A protein and the small-molecule ligand that binds it are described below.
Small molecule (SMILES): C[C@H]1Cc2ccccc2N1C(=O)Cc1nc(N2CCOCC2)cc(=O)[nH]1

Binding-site contacts:
Ligand atom C20 contacts residue TRP669 of chain 1.B at 3.5 Å (hydrophobic).
Ligand atom C12 contacts residue TYR721 of chain 1.B at 3.6 Å (hydrophobic).
Ligand atom C23 contacts residue MET661 of chain 1.B at 3.6 Å (hydrophobic).
Ligand atom C12 contacts residue ILE818 of chain 1.B at 3.7 Å (hydrophobic).
Ligand atom C1 contacts residue ILE685 of chain 1.B at 3.7 Å (hydrophobic).
Ligand atom N2 contacts residue ILE818 of chain 1.B at 3.7 Å.
Ligand atom C7 contacts residue TYR721 of chain 1.B at 3.7 Å (hydrophobic).
Ligand atom C22 contacts residue TRP669 of chain 1.B at 3.7 Å (hydrophobic).
Ligand atom N8 contacts residue ILE685 of chain 1.B at 3.7 Å.
Ligand atom O5 contacts residue GLU734 of chain 1.B at 3.9 Å.
Ligand atom C12 contacts residue ILE733 of chain 1.B at 3.8 Å (hydrophobic).
Ligand atom C24 contacts residue TYR660 of chain 1.B at 3.5 Å (hydrophobic).
Ligand atom C1 contacts residue ILE818 of chain 1.B at 3.8 Å (hydrophobic).
Ligand atom O13 contacts residue LYS687 of chain 1.B at 3.7 Å.
Ligand atom N10 contacts residue ILE818 of chain 1.B at 3.8 Å.
Ligand atom O13 contacts residue TYR721 of chain 1.B at 3.8 Å.
Ligand atom C21 contacts residue TRP669 of chain 1.B at 3.5 Å (hydrophobic).
Ligand atom O5 contacts residue VAL736 of chain 1.B at 2.9 Å (h-bond).
Ligand atom C7 contacts residue GLU734 of chain 1.B at 3.4 Å.
Ligand atom C3 contacts residue ILE685 of chain 1.B at 3.7 Å (hydrophobic).
Ligand atom N10 contacts residue LYS687 of chain 1.B at 3.7 Å.
Ligand atom C23 contacts residue TRP669 of chain 1.B at 3.7 Å (hydrophobic).
Ligand atom C26 contacts residue MET661 of chain 1.B at 3.8 Å (hydrophobic).
Ligand atom C18 contacts residue TRP669 of chain 1.B at 3.8 Å (hydrophobic).
Ligand atom C24 contacts residue MET661 of chain 1.B at 3.4 Å (hydrophobic).
Ligand atom C6 contacts residue PHE816 of chain 1.B at 3.7 Å (hydrophobic).
Ligand atom C9 contacts residue ILE818 of chain 1.B at 3.7 Å (hydrophobic).
Ligand atom O16 contacts residue LYS687 of chain 1.B at 3.6 Å.
Ligand atom O13 contacts residue ASP819 of chain 1.B at 3.3 Å (salt-bridge).
Ligand atom C3 contacts residue TRP669 of chain 1.B at 3.8 Å (hydrophobic).
Ligand atom C6 contacts residue VAL736 of chain 1.B at 3.7 Å (hydrophobic).
Ligand atom C6 contacts residue GLU734 of chain 1.B at 3.5 Å.
Ligand atom C23 contacts residue PRO667 of chain 1.B at 3.3 Å (hydrophobic).
Ligand atom C7 contacts residue ILE733 of chain 1.B at 3.8 Å (hydrophobic).
Ligand atom C25 contacts residue TRP669 of chain 1.B at 3.7 Å (hydrophobic).
Ligand atom C11 contacts residue ASP819 of chain 1.B at 3.8 Å.
Ligand atom C24 contacts residue TRP669 of chain 1.B at 3.6 Å (hydrophobic).
Ligand atom N2 contacts residue ILE685 of chain 1.B at 3.8 Å.
Ligand atom O5 contacts residue VAL735 of chain 1.B at 3.6 Å.
Ligand atom C4 contacts residue MET808 of chain 1.B at 3.7 Å (hydrophobic).

Sequence of chain 1.B:
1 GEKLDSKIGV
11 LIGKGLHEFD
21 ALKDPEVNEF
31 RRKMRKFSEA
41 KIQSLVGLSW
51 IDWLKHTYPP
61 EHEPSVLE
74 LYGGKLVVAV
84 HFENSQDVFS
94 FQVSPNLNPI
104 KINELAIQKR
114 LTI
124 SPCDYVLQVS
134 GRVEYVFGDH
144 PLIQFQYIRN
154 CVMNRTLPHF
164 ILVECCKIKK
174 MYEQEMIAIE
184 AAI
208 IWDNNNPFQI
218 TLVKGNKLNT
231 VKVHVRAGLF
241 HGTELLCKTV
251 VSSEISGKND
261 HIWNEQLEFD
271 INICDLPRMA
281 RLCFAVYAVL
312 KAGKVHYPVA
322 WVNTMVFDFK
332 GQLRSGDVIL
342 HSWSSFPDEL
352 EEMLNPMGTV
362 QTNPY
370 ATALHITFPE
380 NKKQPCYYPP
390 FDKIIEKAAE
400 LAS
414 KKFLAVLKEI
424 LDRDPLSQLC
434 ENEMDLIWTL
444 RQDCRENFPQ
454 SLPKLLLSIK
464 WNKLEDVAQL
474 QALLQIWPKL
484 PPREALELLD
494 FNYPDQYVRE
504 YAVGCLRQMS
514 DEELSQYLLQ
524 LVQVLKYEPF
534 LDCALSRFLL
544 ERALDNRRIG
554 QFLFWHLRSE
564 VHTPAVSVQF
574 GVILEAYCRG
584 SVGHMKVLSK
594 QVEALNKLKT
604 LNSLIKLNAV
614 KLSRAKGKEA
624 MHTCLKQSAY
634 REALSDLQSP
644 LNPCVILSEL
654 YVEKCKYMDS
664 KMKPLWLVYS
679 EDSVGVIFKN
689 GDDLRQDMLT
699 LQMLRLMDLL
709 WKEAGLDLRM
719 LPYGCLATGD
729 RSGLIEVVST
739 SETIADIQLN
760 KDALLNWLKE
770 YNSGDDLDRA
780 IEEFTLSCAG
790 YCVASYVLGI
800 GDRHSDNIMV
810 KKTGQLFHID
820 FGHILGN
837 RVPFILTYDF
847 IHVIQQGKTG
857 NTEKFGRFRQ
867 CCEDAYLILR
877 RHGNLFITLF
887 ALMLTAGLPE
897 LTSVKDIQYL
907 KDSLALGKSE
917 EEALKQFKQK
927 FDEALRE